A small-molecule ligand and the protein it binds are described below.
Small molecule (SMILES): O=C(Nc1cc(-c2ccncc2)c[nH]c1=O)c1ccc(N2CCCCC2)cc1

Sequence of chain 1.A:
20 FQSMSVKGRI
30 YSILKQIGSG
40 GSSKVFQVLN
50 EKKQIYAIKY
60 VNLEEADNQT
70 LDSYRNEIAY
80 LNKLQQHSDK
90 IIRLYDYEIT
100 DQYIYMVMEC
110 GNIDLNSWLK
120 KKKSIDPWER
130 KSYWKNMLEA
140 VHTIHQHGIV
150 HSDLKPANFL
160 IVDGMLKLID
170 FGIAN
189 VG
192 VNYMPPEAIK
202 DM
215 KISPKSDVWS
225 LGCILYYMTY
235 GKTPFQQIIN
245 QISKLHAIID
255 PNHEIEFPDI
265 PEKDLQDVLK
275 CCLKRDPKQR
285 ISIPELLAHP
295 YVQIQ

Binding-site contacts:
Ligand atom C2 contacts residue ASN111 of chain 1.A at 3.8 Å.
Ligand atom C12 contacts residue LEU159 of chain 1.A at 3.4 Å (hydrophobic).
Ligand atom O contacts residue GLY110 of chain 1.A at 2.8 Å (h-bond).
Ligand atom C18 contacts residue ASP113 of chain 1.A at 3.4 Å.
Ligand atom N1 contacts residue LEU159 of chain 1.A at 3.3 Å.
Ligand atom C18 contacts residue ILE36 of chain 1.A at 3.7 Å (hydrophobic).
Ligand atom C1 contacts residue ILE112 of chain 1.A at 4.0 Å (hydrophobic).
Ligand atom C12 contacts residue GLU108 of chain 1.A at 3.8 Å.
Ligand atom O1 contacts residue ILE36 of chain 1.A at 3.9 Å.
Ligand atom C17 contacts residue MET107 of chain 1.A at 3.4 Å (hydrophobic).
Ligand atom C6 contacts residue ILE36 of chain 1.A at 3.5 Å (hydrophobic).
Ligand atom C14 contacts residue VAL44 of chain 1.A at 3.9 Å (hydrophobic).
Ligand atom C16 contacts residue MET107 of chain 1.A at 3.6 Å (hydrophobic).
Ligand atom N contacts residue ILE112 of chain 1.A at 4.0 Å.
Ligand atom C7 contacts residue LEU159 of chain 1.A at 3.5 Å (hydrophobic).
Ligand atom C11 contacts residue GLU108 of chain 1.A at 3.6 Å.
Ligand atom O contacts residue ALA56 of chain 1.A at 3.8 Å.
Ligand atom N2 contacts residue GLU108 of chain 1.A at 2.8 Å (salt-bridge).
Ligand atom C4 contacts residue ILE112 of chain 1.A at 3.9 Å (hydrophobic).
Ligand atom N3 contacts residue LYS58 of chain 1.A at 3.6 Å (salt-bridge).
Ligand atom C19 contacts residue ASP113 of chain 1.A at 3.5 Å.
Ligand atom C8 contacts residue LEU159 of chain 1.A at 3.6 Å (hydrophobic).
Ligand atom C21 contacts residue SER116 of chain 1.A at 4.0 Å.
Ligand atom C16 contacts residue ILE168 of chain 1.A at 3.8 Å (hydrophobic).
Ligand atom O contacts residue CYS109 of chain 1.A at 3.4 Å.
Ligand atom N2 contacts residue ALA56 of chain 1.A at 3.2 Å.
Ligand atom N2 contacts residue LEU159 of chain 1.A at 3.5 Å.
Ligand atom C4 contacts residue ASN111 of chain 1.A at 3.4 Å.
Ligand atom C14 contacts residue ILE168 of chain 1.A at 3.9 Å (hydrophobic).
Ligand atom C3 contacts residue ILE112 of chain 1.A at 4.0 Å (hydrophobic).
Ligand atom C3 contacts residue ASN111 of chain 1.A at 4.0 Å.
Ligand atom C11 contacts residue ALA56 of chain 1.A at 3.8 Å (hydrophobic).
Ligand atom C12 contacts residue ALA56 of chain 1.A at 3.6 Å (hydrophobic).
Ligand atom O1 contacts residue LEU159 of chain 1.A at 3.9 Å.
Ligand atom O contacts residue LEU159 of chain 1.A at 3.6 Å.
Ligand atom C5 contacts residue ILE36 of chain 1.A at 3.9 Å (hydrophobic).
Ligand atom C7 contacts residue ILE36 of chain 1.A at 3.7 Å (hydrophobic).
Ligand atom C12 contacts residue GLY110 of chain 1.A at 3.8 Å.
Ligand atom C17 contacts residue ILE168 of chain 1.A at 3.8 Å (hydrophobic).
Ligand atom O contacts residue GLU108 of chain 1.A at 3.9 Å.